Sequence of chain 1.N:
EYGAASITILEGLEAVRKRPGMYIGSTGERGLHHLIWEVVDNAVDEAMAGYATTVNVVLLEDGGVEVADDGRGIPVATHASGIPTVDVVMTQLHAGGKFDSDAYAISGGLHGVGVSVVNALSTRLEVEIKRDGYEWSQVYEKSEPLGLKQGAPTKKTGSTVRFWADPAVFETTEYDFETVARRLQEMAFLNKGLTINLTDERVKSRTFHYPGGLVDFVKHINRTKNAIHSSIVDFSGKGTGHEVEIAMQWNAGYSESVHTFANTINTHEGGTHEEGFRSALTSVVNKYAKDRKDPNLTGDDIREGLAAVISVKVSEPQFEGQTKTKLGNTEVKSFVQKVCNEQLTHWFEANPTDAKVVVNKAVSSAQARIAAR

Binding-site contacts:
Ligand atom N6 contacts residue ASP84 of chain 1.M at 3.1 Å (salt-bridge).
Ligand atom O1A contacts residue VAL130 of chain 1.M at 3.0 Å (h-bond).
Ligand atom O3A contacts residue GLY127 of chain 1.M at 3.2 Å.
Ligand atom N3 contacts residue TYR119 of chain 1.M at 3.1 Å (h-bond).
Ligand atom O1B contacts residue LYS113 of chain 1.M at 3.3 Å.
Ligand atom O2G contacts residue LYS377 of chain 1.M at 2.8 Å (salt-bridge).
Ligand atom O1G contacts residue MG1 of chain 1.TA at 2.0 Å.
Ligand atom O1G contacts residue GLY129 of chain 1.M at 3.4 Å.
Ligand atom PG contacts residue HIS126 of chain 1.M at 3.4 Å.
Ligand atom N3 contacts residue TYR17 of chain 1.N at 2.8 Å (h-bond).
Ligand atom O2G contacts residue HIS126 of chain 1.M at 3.0 Å (h-bond).
Ligand atom O3A contacts residue VAL128 of chain 1.M at 3.3 Å (h-bond).
Ligand atom O2A contacts residue MG1 of chain 1.TA at 2.4 Å.
Ligand atom O2A contacts residue ASN57 of chain 1.M at 3.0 Å (h-bond).
Ligand atom PG contacts residue LEU125 of chain 1.M at 3.4 Å.
Ligand atom O2' contacts residue TYR17 of chain 1.N at 2.8 Å (h-bond).
Ligand atom N3B contacts residue HIS126 of chain 1.M at 3.4 Å (h-bond).
Ligand atom O3G contacts residue GLN375 of chain 1.M at 3.2 Å (h-bond).
Ligand atom O3' contacts residue GLY112 of chain 1.M at 2.9 Å (h-bond).
Ligand atom N3B contacts residue GLY127 of chain 1.M at 3.2 Å (h-bond).
Ligand atom N3B contacts residue LEU125 of chain 1.M at 3.0 Å (h-bond).
Ligand atom O3G contacts residue GLY129 of chain 1.M at 2.8 Å (h-bond).
Ligand atom O2' contacts residue ILE22 of chain 1.N at 3.3 Å.
Ligand atom O2B contacts residue LYS113 of chain 1.M at 2.9 Å (salt-bridge).
Ligand atom PG contacts residue MG1 of chain 1.TA at 3.4 Å.
Ligand atom O2G contacts residue GLY124 of chain 1.M at 3.4 Å.
Ligand atom O2A contacts residue GLY129 of chain 1.M at 3.5 Å.
Ligand atom O4' contacts residue VAL104 of chain 1.M at 3.0 Å.
Ligand atom N7 contacts residue ASN57 of chain 1.M at 3.2 Å.
Ligand atom O3G contacts residue VAL128 of chain 1.M at 2.7 Å (h-bond).
Ligand atom PB contacts residue MG1 of chain 1.TA at 3.3 Å.
Ligand atom C2 contacts residue TYR119 of chain 1.M at 3.3 Å (hydrophobic).
Ligand atom O3G contacts residue GLY127 of chain 1.M at 2.9 Å (h-bond).
Ligand atom O2B contacts residue MG1 of chain 1.TA at 2.6 Å.
Ligand atom O2A contacts residue VAL130 of chain 1.M at 2.8 Å (h-bond).
Ligand atom O2G contacts residue LEU125 of chain 1.M at 2.8 Å (h-bond).
Ligand atom O3G contacts residue HIS126 of chain 1.M at 3.4 Å.
Ligand atom O1G contacts residue GLU53 of chain 1.M at 2.9 Å (salt-bridge).
Ligand atom O2B contacts residue ASN57 of chain 1.M at 2.9 Å (h-bond).
Ligand atom N3B contacts residue GLY124 of chain 1.M at 3.3 Å.

Sequence of chain 1.M:
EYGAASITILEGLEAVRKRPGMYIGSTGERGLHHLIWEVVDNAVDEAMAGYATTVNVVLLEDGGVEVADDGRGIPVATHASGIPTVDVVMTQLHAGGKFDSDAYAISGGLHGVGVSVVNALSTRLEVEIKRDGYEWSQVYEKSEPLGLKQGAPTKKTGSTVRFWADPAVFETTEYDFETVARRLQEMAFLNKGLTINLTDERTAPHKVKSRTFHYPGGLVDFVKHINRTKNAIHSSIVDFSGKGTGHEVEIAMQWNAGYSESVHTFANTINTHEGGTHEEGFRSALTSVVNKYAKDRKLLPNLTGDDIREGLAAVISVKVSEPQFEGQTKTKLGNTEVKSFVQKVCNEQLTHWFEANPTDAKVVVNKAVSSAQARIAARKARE

The small molecule below binds the protein below.
Small molecule (SMILES): Nc1ncnc2c1ncn2[C@@H]1O[C@H](CO[P](=O)(O)O[P](=O)(O)NP(=O)(O)O)[C@@H](O)[C@H]1O